The protein below binds the small molecule below.
Small molecule (SMILES): CC(=O)N[C@@H]1[C@@H](O)[C@H](O)[C@@H](CO)O[C@H]1O

Sequence of chain 1.D:
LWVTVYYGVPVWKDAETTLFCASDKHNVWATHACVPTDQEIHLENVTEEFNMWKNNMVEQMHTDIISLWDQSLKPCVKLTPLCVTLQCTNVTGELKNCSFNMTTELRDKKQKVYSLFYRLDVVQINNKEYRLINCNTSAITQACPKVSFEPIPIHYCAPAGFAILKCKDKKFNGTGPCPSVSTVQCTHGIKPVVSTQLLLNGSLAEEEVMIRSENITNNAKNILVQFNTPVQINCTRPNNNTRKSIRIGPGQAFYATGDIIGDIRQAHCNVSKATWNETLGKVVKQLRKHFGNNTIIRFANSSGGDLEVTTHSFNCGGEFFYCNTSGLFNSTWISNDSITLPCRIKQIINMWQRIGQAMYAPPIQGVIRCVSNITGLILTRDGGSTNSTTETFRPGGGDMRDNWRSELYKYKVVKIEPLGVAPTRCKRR

Binding-site contacts:
Ligand atom C3 contacts residue ASN306 of chain 1.D at 3.8 Å.
Ligand atom O5 contacts residue ASN306 of chain 1.D at 2.4 Å (h-bond).
Ligand atom C7 contacts residue ASN306 of chain 1.D at 3.4 Å.
Ligand atom C5 contacts residue ASN306 of chain 1.D at 3.7 Å.
Ligand atom O7 contacts residue ASN306 of chain 1.D at 4.0 Å.
Ligand atom C4 contacts residue ASN306 of chain 1.D at 4.2 Å.
Ligand atom C2 contacts residue ASN306 of chain 1.D at 2.5 Å.
Ligand atom C1 contacts residue ASN306 of chain 1.D at 1.4 Å.
Ligand atom C8 contacts residue SER360 of chain 1.D at 4.5 Å.
Ligand atom N2 contacts residue ASN306 of chain 1.D at 2.6 Å (h-bond).
Ligand atom C8 contacts residue ASN306 of chain 1.D at 3.7 Å.
Ligand atom O7 contacts residue LYS302 of chain 1.D at 3.7 Å.